Binding-site contacts:
Ligand atom C8 contacts residue GLU1072 of chain 1.A at 3.5 Å.
Ligand atom O5 contacts residue ASN1074 of chain 1.A at 2.4 Å (h-bond).
Ligand atom O5 contacts residue ALA706 of chain 1.A at 4.4 Å.
Ligand atom C6 contacts residue ALA706 of chain 1.A at 4.2 Å (hydrophobic).
Ligand atom C2 contacts residue ASN1074 of chain 1.A at 2.5 Å.
Ligand atom C8 contacts residue LYS1073 of chain 1.A at 3.8 Å.
Ligand atom C5 contacts residue ALA706 of chain 1.A at 3.7 Å (hydrophobic).
Ligand atom C7 contacts residue ASN1074 of chain 1.A at 3.5 Å.
Ligand atom C1 contacts residue ASN1074 of chain 1.A at 1.4 Å.
Ligand atom O6 contacts residue ALA706 of chain 1.A at 3.5 Å.
Ligand atom C4 contacts residue ASN1074 of chain 1.A at 4.2 Å.
Ligand atom N2 contacts residue ASN1074 of chain 1.A at 2.9 Å (h-bond).
Ligand atom C1 contacts residue GLN895 of chain 1.B at 4.1 Å.
Ligand atom C8 contacts residue ASN1074 of chain 1.A at 4.0 Å.
Ligand atom C5 contacts residue ASN1074 of chain 1.A at 3.7 Å.
Ligand atom O7 contacts residue ASN1074 of chain 1.A at 3.7 Å.
Ligand atom C3 contacts residue ASN1074 of chain 1.A at 3.8 Å.

Sequence of chain 1.B:
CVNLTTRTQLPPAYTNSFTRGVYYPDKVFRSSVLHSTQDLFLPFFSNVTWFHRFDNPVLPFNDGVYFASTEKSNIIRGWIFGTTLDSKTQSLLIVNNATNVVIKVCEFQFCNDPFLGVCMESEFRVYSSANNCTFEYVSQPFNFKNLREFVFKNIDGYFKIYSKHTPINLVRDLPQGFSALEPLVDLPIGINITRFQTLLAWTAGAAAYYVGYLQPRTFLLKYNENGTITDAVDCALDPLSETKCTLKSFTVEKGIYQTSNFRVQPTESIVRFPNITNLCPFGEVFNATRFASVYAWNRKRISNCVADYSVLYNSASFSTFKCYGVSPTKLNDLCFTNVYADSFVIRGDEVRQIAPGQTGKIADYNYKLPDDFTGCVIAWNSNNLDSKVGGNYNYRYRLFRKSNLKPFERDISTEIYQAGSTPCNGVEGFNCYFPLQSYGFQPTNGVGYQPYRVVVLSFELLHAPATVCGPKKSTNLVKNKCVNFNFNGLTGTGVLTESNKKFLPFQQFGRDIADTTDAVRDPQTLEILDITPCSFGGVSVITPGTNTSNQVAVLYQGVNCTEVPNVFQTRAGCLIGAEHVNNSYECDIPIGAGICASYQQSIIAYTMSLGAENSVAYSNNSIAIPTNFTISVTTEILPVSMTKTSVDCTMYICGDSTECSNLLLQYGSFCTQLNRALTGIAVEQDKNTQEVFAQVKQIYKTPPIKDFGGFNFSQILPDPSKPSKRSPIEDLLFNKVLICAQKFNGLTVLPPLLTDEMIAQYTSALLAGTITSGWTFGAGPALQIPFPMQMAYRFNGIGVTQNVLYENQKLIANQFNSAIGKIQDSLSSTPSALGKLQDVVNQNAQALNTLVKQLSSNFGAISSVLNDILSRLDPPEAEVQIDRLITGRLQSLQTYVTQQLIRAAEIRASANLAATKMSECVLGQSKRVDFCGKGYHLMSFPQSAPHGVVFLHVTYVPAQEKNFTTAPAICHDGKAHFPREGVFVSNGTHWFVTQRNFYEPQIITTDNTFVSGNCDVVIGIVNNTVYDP

The small molecule below binds the protein below.
Small molecule (SMILES): CC(=O)N[C@@H]1[C@@H](O)[C@H](O)[C@@H](CO)O[C@H]1O

Sequence of chain 1.A:
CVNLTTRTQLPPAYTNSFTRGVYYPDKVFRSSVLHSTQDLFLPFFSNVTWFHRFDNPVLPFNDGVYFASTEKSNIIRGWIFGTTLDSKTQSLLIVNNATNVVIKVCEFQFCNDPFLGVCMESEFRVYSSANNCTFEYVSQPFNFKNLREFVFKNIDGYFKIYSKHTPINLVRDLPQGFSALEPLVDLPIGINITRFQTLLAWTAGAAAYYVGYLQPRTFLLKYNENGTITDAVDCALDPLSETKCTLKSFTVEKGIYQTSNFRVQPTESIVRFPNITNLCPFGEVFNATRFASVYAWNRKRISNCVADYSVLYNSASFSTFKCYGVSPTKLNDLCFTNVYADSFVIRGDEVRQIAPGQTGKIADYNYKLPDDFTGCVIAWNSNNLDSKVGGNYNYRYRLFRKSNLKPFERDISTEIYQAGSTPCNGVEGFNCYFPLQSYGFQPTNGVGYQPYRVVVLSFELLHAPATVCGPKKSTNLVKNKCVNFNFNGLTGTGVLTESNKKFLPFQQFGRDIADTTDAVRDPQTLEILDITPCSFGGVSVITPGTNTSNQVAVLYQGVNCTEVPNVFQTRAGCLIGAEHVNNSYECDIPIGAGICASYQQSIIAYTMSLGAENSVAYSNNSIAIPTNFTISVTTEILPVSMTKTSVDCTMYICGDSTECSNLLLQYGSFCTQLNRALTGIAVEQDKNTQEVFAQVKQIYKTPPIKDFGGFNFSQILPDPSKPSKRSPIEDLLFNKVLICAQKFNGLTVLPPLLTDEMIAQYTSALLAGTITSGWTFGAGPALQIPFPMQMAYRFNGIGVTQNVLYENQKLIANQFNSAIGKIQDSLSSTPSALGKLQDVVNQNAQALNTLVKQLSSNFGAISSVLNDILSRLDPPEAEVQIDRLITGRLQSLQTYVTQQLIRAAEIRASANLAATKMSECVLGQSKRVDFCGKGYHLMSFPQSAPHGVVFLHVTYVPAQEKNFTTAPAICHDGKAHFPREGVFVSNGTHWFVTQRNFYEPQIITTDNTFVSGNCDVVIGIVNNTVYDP